This protein binds this small molecule.
Small molecule (SMILES): N[C@@H](CCC(=O)O)C(=O)O

Binding-site contacts:
Ligand atom CB contacts residue GLU193 of chain 2.A at 4.0 Å.
Ligand atom C contacts residue ARG96 of chain 2.A at 3.5 Å.
Ligand atom CD contacts residue THR143 of chain 2.A at 3.3 Å.
Ligand atom O contacts residue TYR61 of chain 2.A at 3.4 Å.
Ligand atom CG contacts residue TYR61 of chain 2.A at 4.2 Å (hydrophobic).
Ligand atom OE1 contacts residue GLU193 of chain 2.A at 3.8 Å.
Ligand atom N contacts residue THR91 of chain 2.A at 2.9 Å (h-bond).
Ligand atom CB contacts residue TYR61 of chain 2.A at 3.5 Å (hydrophobic).
Ligand atom O contacts residue GLY141 of chain 2.A at 3.2 Å.
Ligand atom C contacts residue TYR61 of chain 2.A at 3.7 Å (hydrophobic).
Ligand atom N contacts residue PRO89 of chain 2.A at 2.8 Å (h-bond).
Ligand atom CD contacts residue GLU193 of chain 2.A at 4.0 Å.
Ligand atom OXT contacts residue ARG96 of chain 2.A at 2.8 Å (salt-bridge).
Ligand atom OE2 contacts residue LEU138 of chain 2.A at 4.2 Å.
Ligand atom OE2 contacts residue THR143 of chain 2.A at 3.2 Å (h-bond).
Ligand atom OE2 contacts residue GLY141 of chain 2.A at 3.7 Å.
Ligand atom N contacts residue TYR220 of chain 2.A at 3.6 Å.
Ligand atom OXT contacts residue PRO89 of chain 2.A at 3.7 Å.
Ligand atom OXT contacts residue THR91 of chain 2.A at 2.9 Å (h-bond).
Ligand atom N contacts residue SER142 of chain 2.A at 4.2 Å.
Ligand atom CA contacts residue TYR61 of chain 2.A at 4.1 Å (hydrophobic).
Ligand atom N contacts residue TYR61 of chain 2.A at 4.0 Å.
Ligand atom CD contacts residue LEU138 of chain 2.A at 4.0 Å (hydrophobic).
Ligand atom OXT contacts residue LEU90 of chain 2.A at 3.6 Å.
Ligand atom CG contacts residue LEU138 of chain 2.A at 3.8 Å (hydrophobic).
Ligand atom CB contacts residue LEU138 of chain 2.A at 4.1 Å (hydrophobic).
Ligand atom O contacts residue SER142 of chain 2.A at 2.9 Å (h-bond).
Ligand atom OXT contacts residue SER142 of chain 2.A at 4.0 Å.
Ligand atom CA contacts residue PRO89 of chain 2.A at 4.0 Å (hydrophobic).
Ligand atom CG contacts residue GLU193 of chain 2.A at 3.6 Å.
Ligand atom OE2 contacts residue SER142 of chain 2.A at 3.3 Å (h-bond).
Ligand atom CA contacts residue GLU193 of chain 2.A at 3.3 Å.
Ligand atom OXT contacts residue TYR61 of chain 2.A at 3.5 Å.
Ligand atom O contacts residue ARG96 of chain 2.A at 2.8 Å (salt-bridge).
Ligand atom OE1 contacts residue THR143 of chain 2.A at 2.7 Å (h-bond).
Ligand atom C contacts residue SER142 of chain 2.A at 3.4 Å.
Ligand atom C contacts residue THR91 of chain 2.A at 3.7 Å.
Ligand atom CA contacts residue SER142 of chain 2.A at 3.4 Å.
Ligand atom CA contacts residue THR91 of chain 2.A at 3.4 Å.
Ligand atom N contacts residue GLU193 of chain 2.A at 2.7 Å (salt-bridge).

Sequence of chain 2.A:
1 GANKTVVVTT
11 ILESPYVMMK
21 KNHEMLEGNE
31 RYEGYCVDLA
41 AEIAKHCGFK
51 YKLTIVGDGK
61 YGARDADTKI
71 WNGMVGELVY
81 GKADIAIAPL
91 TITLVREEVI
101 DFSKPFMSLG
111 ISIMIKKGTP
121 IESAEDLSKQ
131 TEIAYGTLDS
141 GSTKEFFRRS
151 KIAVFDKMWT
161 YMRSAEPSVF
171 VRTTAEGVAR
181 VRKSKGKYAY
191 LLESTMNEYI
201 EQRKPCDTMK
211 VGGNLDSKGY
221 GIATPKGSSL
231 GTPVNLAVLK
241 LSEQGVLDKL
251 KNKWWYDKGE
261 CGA